This small molecule binds to this protein.
Small molecule (SMILES): CC(=O)N[C@H]1[C@H](O[C@H]2[C@H](O)[C@@H](NC(C)=O)CO[C@@H]2CO)O[C@H](CO)[C@@H](O[C@@H]2O[C@H](CO[C@H]3O[C@H](CO)[C@@H](O)[C@H](O[C@H]4O[C@H](CO)[C@@H](O)[C@H](O)[C@@H]4O)[C@@H]3O)[C@@H](O)[C@H](O[C@H]3O[C@H](CO)[C@@H](O)[C@H](O)[C@@H]3O)[C@@H]2O)[C@@H]1O

Sequence of chain 2.A:
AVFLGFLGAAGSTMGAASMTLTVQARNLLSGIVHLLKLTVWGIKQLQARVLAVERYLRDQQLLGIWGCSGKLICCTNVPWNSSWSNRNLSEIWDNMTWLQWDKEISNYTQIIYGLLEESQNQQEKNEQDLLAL

Sequence of chain 2.B:
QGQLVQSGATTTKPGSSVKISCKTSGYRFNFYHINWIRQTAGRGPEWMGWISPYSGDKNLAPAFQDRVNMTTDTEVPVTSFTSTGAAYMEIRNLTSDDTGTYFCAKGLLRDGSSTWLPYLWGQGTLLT

Binding-site contacts:
Ligand atom C7 contacts residue SER17 of chain 2.A at 3.2 Å.
Ligand atom C2 contacts residue ASN58 of chain 2.D at 2.5 Å.
Ligand atom C6 contacts residue TRP50 of chain 2.B at 3.5 Å (hydrophobic).
Ligand atom O4 contacts residue HIS96 of chain 2.C at 3.6 Å.
Ligand atom O6 contacts residue ASP111 of chain 2.B at 2.4 Å (salt-bridge).
Ligand atom C8 contacts residue SER17 of chain 2.A at 3.4 Å.
Ligand atom C6 contacts residue PHE31 of chain 2.B at 3.6 Å (hydrophobic).
Ligand atom O2 contacts residue THR115 of chain 2.B at 2.7 Å (h-bond).
Ligand atom C7 contacts residue HIS33 of chain 2.B at 3.5 Å.
Ligand atom O7 contacts residue ASN58 of chain 2.D at 2.8 Å (h-bond).
Ligand atom C6 contacts residue ASN30 of chain 2.B at 3.5 Å.
Ligand atom O5 contacts residue ASN58 of chain 2.D at 2.3 Å (h-bond).
Ligand atom O6 contacts residue ARG110 of chain 2.B at 3.3 Å (salt-bridge).
Ligand atom O5 contacts residue ARG110 of chain 2.B at 3.2 Å (salt-bridge).
Ligand atom O4 contacts residue GLY112 of chain 2.B at 3.2 Å (h-bond).
Ligand atom O3 contacts residue HIS33 of chain 2.B at 3.3 Å (h-bond).
Ligand atom O7 contacts residue SER17 of chain 2.A at 2.6 Å (h-bond).
Ligand atom O3 contacts residue GLY112 of chain 2.B at 3.4 Å (h-bond).
Ligand atom C6 contacts residue ASP111 of chain 2.B at 3.4 Å.
Ligand atom C6 contacts residue ASP111 of chain 2.B at 3.3 Å.
Ligand atom O3 contacts residue SER113 of chain 2.B at 3.2 Å (h-bond).
Ligand atom C4 contacts residue ASP57 of chain 2.B at 3.6 Å.
Ligand atom C5 contacts residue ARG110 of chain 2.B at 3.2 Å.
Ligand atom O7 contacts residue SER52 of chain 2.B at 3.1 Å (h-bond).
Ligand atom C8 contacts residue PHE31 of chain 2.B at 3.2 Å (hydrophobic).
Ligand atom N2 contacts residue ASN58 of chain 2.D at 3.0 Å (h-bond).
Ligand atom C7 contacts residue ASN58 of chain 2.D at 3.1 Å.
Ligand atom C1 contacts residue ASN58 of chain 2.D at 1.4 Å.
Ligand atom C4 contacts residue GLY112 of chain 2.B at 3.5 Å.
Ligand atom C6 contacts residue ASP57 of chain 2.B at 3.5 Å.
Ligand atom C3 contacts residue GLY112 of chain 2.B at 3.4 Å.
Ligand atom O4 contacts residue THR115 of chain 2.B at 3.6 Å.
Ligand atom O6 contacts residue PHE31 of chain 2.B at 3.0 Å (h-bond).
Ligand atom O5 contacts residue ASN97 of chain 2.C at 3.4 Å.
Ligand atom O2 contacts residue GLY112 of chain 2.B at 2.8 Å (h-bond).
Ligand atom C5 contacts residue ASN58 of chain 2.D at 3.6 Å.
Ligand atom O4 contacts residue ASP57 of chain 2.B at 2.6 Å (salt-bridge).
Ligand atom C5 contacts residue GLY112 of chain 2.B at 3.4 Å.
Ligand atom C5 contacts residue ASP57 of chain 2.B at 3.5 Å.
Ligand atom O6 contacts residue SER55 of chain 2.B at 3.0 Å (h-bond).

Sequence of chain 2.D:
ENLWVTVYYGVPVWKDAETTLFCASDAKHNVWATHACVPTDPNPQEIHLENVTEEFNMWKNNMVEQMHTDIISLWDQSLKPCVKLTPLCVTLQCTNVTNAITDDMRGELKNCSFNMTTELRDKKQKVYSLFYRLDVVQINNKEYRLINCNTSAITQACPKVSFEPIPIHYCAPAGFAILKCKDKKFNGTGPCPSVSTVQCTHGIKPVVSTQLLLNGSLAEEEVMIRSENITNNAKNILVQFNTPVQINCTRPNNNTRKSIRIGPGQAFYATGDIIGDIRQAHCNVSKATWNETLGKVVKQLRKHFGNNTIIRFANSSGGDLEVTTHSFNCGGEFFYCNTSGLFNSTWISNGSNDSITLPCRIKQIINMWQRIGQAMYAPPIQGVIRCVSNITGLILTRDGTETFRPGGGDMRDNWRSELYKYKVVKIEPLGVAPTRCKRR

Sequence of chain 2.C:
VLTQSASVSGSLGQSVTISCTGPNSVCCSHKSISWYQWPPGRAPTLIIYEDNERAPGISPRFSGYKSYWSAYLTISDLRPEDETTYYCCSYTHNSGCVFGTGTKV